Sequence of chain 1.C:
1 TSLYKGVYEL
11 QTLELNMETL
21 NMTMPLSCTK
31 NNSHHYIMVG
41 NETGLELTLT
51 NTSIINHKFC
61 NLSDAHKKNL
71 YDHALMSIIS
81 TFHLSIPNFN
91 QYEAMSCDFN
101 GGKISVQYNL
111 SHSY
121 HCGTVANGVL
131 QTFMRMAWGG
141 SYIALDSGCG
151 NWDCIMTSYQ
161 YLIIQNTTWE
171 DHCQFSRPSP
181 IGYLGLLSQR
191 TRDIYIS

A protein and the small-molecule ligand that binds it are described below.
Small molecule (SMILES): CC(=O)N[C@H]1[C@H](O[C@H]2[C@H](O)[C@@H](NC(C)=O)CO[C@@H]2CO)O[C@H](CO)[C@@H](O)[C@@H]1O

Binding-site contacts:
Ligand atom O5 contacts residue SER158 of chain 1.C at 4.2 Å.
Ligand atom C8 contacts residue TYR159 of chain 1.C at 3.6 Å (hydrophobic).
Ligand atom C4 contacts residue SER158 of chain 1.C at 4.4 Å.
Ligand atom C3 contacts residue SER158 of chain 1.C at 4.0 Å.
Ligand atom C8 contacts residue TYR114 of chain 1.C at 3.2 Å (hydrophobic).
Ligand atom C7 contacts residue TYR114 of chain 1.C at 4.3 Å (hydrophobic).
Ligand atom C5 contacts residue ASN51 of chain 1.C at 3.8 Å.
Ligand atom O7 contacts residue TYR114 of chain 1.C at 4.4 Å.
Ligand atom C5 contacts residue SER158 of chain 1.C at 3.8 Å.
Ligand atom O7 contacts residue ASN51 of chain 1.C at 3.7 Å.
Ligand atom C7 contacts residue ASN51 of chain 1.C at 3.5 Å.
Ligand atom O7 contacts residue SER158 of chain 1.C at 4.2 Å.
Ligand atom C6 contacts residue GLN160 of chain 1.C at 4.2 Å.
Ligand atom C1 contacts residue ASN51 of chain 1.C at 1.5 Å.
Ligand atom C2 contacts residue ASN51 of chain 1.C at 2.5 Å.
Ligand atom O6 contacts residue GLN160 of chain 1.C at 3.1 Å (h-bond).
Ligand atom C3 contacts residue ASN51 of chain 1.C at 3.9 Å.
Ligand atom N2 contacts residue ASN51 of chain 1.C at 3.0 Å (h-bond).
Ligand atom C4 contacts residue ASN51 of chain 1.C at 4.4 Å.
Ligand atom C1 contacts residue SER158 of chain 1.C at 3.8 Å.
Ligand atom O5 contacts residue GLN160 of chain 1.C at 3.8 Å.
Ligand atom C2 contacts residue SER158 of chain 1.C at 4.4 Å.
Ligand atom O5 contacts residue ASN51 of chain 1.C at 2.4 Å (h-bond).